Sequence of chain 1.A:
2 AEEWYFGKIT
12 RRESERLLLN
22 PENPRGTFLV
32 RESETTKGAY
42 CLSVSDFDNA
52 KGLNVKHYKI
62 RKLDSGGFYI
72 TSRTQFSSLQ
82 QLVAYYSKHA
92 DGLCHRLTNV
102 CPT

Binding-site contacts:
Ligand atom P contacts residue SER34 of chain 1.A at 3.4 Å.
Ligand atom CD2 contacts residue LYS60 of chain 1.A at 3.6 Å.
Ligand atom CG contacts residue ARG12 of chain 1.A at 3.8 Å.
Ligand atom CZ contacts residue LYS60 of chain 1.A at 3.6 Å.
Ligand atom N contacts residue ARG12 of chain 1.A at 3.8 Å.
Ligand atom CD1 contacts residue TYR87 of chain 1.A at 3.6 Å (hydrophobic).
Ligand atom CG contacts residue LYS57 of chain 1.A at 3.6 Å.
Ligand atom C contacts residue TYR59 of chain 1.A at 3.8 Å (hydrophobic).
Ligand atom O2P contacts residue ARG12 of chain 1.A at 3.0 Å (salt-bridge).
Ligand atom CG contacts residue THR36 of chain 1.A at 3.5 Å.
Ligand atom CB contacts residue TYR59 of chain 1.A at 3.3 Å (hydrophobic).
Ligand atom O3P contacts residue GLU35 of chain 1.A at 2.7 Å (salt-bridge).
Ligand atom P contacts residue THR36 of chain 1.A at 3.9 Å.
Ligand atom CA contacts residue HIS58 of chain 1.A at 3.7 Å.
Ligand atom CG2 contacts residue GLY93 of chain 1.A at 3.5 Å.
Ligand atom O2P contacts residue ARG32 of chain 1.A at 3.1 Å (salt-bridge).
Ligand atom CD1 contacts residue THR72 of chain 1.A at 3.8 Å.
Ligand atom CD contacts residue THR36 of chain 1.A at 3.6 Å.
Ligand atom CB contacts residue HIS58 of chain 1.A at 3.7 Å.
Ligand atom OH contacts residue SER34 of chain 1.A at 2.9 Å (h-bond).
Ligand atom CD1 contacts residue ARG12 of chain 1.A at 3.3 Å.
Ligand atom CB contacts residue ARG12 of chain 1.A at 3.5 Å.
Ligand atom N contacts residue HIS58 of chain 1.A at 2.8 Å (h-bond).
Ligand atom O contacts residue HIS58 of chain 1.A at 3.9 Å.
Ligand atom O contacts residue ARG12 of chain 1.A at 2.7 Å (salt-bridge).
Ligand atom CZ contacts residue ARG12 of chain 1.A at 3.6 Å.
Ligand atom C contacts residue HIS58 of chain 1.A at 3.6 Å.
Ligand atom CA contacts residue HIS58 of chain 1.A at 3.5 Å.
Ligand atom CB contacts residue HIS58 of chain 1.A at 3.8 Å.
Ligand atom O3P contacts residue THR36 of chain 1.A at 3.7 Å.
Ligand atom CD1 contacts residue ILE71 of chain 1.A at 3.9 Å (hydrophobic).
Ligand atom P contacts residue GLU35 of chain 1.A at 3.8 Å.
Ligand atom O1P contacts residue THR36 of chain 1.A at 2.6 Å (h-bond).
Ligand atom O3P contacts residue ARG32 of chain 1.A at 2.9 Å (salt-bridge).
Ligand atom O1P contacts residue GLU35 of chain 1.A at 3.8 Å.
Ligand atom CE1 contacts residue ARG12 of chain 1.A at 3.2 Å.
Ligand atom O3P contacts residue SER34 of chain 1.A at 2.8 Å (h-bond).
Ligand atom O contacts residue TYR59 of chain 1.A at 3.4 Å.
Ligand atom CE2 contacts residue LYS60 of chain 1.A at 3.5 Å.
Ligand atom C contacts residue ARG12 of chain 1.A at 3.6 Å.

The protein below binds the small molecule below.
Small molecule (SMILES): CC[C@H](C)[C@H](NC(=O)[C@H](CCC(=O)O)NC(=O)[C@H](CCC(=O)O)NC(=O)[C@H](Cc1ccc(OP(=O)(O)O)cc1)NC(=O)[C@H](C)NC(=O)[C@@H]1CCCN1)C(=O)N1CCC[C@H]1C=O